Sequence of chain 2.A:
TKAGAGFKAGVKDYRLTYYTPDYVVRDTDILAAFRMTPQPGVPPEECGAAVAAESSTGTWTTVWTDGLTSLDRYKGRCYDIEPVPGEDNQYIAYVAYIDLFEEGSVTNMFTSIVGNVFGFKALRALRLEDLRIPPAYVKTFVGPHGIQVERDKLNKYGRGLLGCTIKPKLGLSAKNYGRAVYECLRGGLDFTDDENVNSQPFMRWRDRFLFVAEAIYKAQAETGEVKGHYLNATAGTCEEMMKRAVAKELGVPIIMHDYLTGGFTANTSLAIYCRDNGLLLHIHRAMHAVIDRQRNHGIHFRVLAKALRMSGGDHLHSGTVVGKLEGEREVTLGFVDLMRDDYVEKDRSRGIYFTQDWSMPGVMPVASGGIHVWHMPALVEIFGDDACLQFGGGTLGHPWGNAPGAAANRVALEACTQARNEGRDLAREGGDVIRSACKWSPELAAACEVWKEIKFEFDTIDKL

Binding-site contacts:
Ligand atom O4P contacts residue ARG295 of chain 1.A at 2.8 Å (salt-bridge).
Ligand atom O2 contacts residue ASP203 of chain 1.A at 3.3 Å (salt-bridge).
Ligand atom O3P contacts residue LYS334 of chain 1.A at 2.8 Å (salt-bridge).
Ligand atom O3 contacts residue KCX201 of chain 1.A at 2.5 Å (h-bond).
Ligand atom O1P contacts residue THR65 of chain 2.A at 2.7 Å (h-bond).
Ligand atom C2 contacts residue MG1 of chain 1.I at 2.8 Å.
Ligand atom O2 contacts residue THR173 of chain 1.A at 2.8 Å (h-bond).
Ligand atom O3 contacts residue GLU204 of chain 1.A at 3.0 Å (salt-bridge).
Ligand atom O6 contacts residue LYS175 of chain 1.A at 3.3 Å (salt-bridge).
Ligand atom P1 contacts residue THR65 of chain 2.A at 3.4 Å.
Ligand atom O6 contacts residue LYS177 of chain 1.A at 2.7 Å (salt-bridge).
Ligand atom O1P contacts residue GLY404 of chain 1.A at 2.7 Å (h-bond).
Ligand atom O4 contacts residue SER379 of chain 1.A at 2.9 Å (h-bond).
Ligand atom C3 contacts residue MG1 of chain 1.I at 3.0 Å.
Ligand atom C contacts residue MG1 of chain 1.I at 2.8 Å.
Ligand atom O6 contacts residue MG1 of chain 1.I at 2.1 Å.
Ligand atom O7 contacts residue GLU60 of chain 2.A at 3.4 Å (salt-bridge).
Ligand atom O1P contacts residue LYS175 of chain 1.A at 3.4 Å.
Ligand atom C contacts residue ASN123 of chain 2.A at 3.5 Å.
Ligand atom C contacts residue LYS175 of chain 1.A at 3.4 Å.
Ligand atom O5P contacts residue SER379 of chain 1.A at 3.3 Å (h-bond).
Ligand atom O3P contacts residue GLY381 of chain 1.A at 2.8 Å (h-bond).
Ligand atom O3P contacts residue GLY380 of chain 1.A at 3.2 Å.
Ligand atom O3 contacts residue MG1 of chain 1.I at 2.2 Å.
Ligand atom C3 contacts residue KCX201 of chain 1.A at 3.1 Å.
Ligand atom O3P contacts residue THR65 of chain 2.A at 3.4 Å (h-bond).
Ligand atom O6 contacts residue ASN123 of chain 2.A at 3.0 Å (h-bond).
Ligand atom O2 contacts residue MG1 of chain 1.I at 2.2 Å.
Ligand atom O1 contacts residue LYS175 of chain 1.A at 3.2 Å (salt-bridge).
Ligand atom O6 contacts residue GLU204 of chain 1.A at 3.1 Å (salt-bridge).
Ligand atom O2 contacts residue LYS175 of chain 1.A at 3.0 Å (salt-bridge).
Ligand atom O3 contacts residue HIS294 of chain 1.A at 3.0 Å (h-bond).
Ligand atom O2P contacts residue GLY403 of chain 1.A at 2.9 Å (h-bond).
Ligand atom O6P contacts residue ARG295 of chain 1.A at 2.9 Å (salt-bridge).
Ligand atom O3P contacts residue TRP66 of chain 2.A at 3.3 Å.
Ligand atom O4 contacts residue GLY380 of chain 1.A at 3.4 Å.
Ligand atom O6 contacts residue ASP203 of chain 1.A at 3.1 Å (salt-bridge).
Ligand atom O5P contacts residue HIS327 of chain 1.A at 2.7 Å (h-bond).
Ligand atom O2 contacts residue KCX201 of chain 1.A at 3.1 Å (h-bond).
Ligand atom O7 contacts residue LYS334 of chain 1.A at 2.9 Å (salt-bridge).

Sequence of chain 1.A:
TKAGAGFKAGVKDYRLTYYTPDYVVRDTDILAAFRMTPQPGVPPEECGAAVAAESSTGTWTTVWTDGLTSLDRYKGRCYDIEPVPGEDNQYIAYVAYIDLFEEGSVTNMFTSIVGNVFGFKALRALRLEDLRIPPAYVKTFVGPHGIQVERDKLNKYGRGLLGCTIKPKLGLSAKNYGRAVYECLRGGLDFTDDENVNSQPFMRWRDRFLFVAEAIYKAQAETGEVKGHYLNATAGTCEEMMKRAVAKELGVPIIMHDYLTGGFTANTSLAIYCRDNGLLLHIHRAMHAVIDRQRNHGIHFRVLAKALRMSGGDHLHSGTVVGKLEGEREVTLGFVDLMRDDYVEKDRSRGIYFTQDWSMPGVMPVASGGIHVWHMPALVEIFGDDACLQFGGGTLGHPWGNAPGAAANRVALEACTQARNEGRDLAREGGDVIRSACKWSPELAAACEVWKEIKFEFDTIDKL

The small molecule below binds the protein below.
Small molecule (SMILES): O=C(O)[C@@](O)(COP(=O)(O)O)[C@H](O)[C@H](O)COP(=O)(O)O